Binding-site contacts:
Ligand atom O7 contacts residue ASN616 of chain 1.C at 4.2 Å.
Ligand atom O5 contacts residue ASN616 of chain 1.C at 2.4 Å (h-bond).
Ligand atom C3 contacts residue ASN616 of chain 1.C at 3.8 Å.
Ligand atom N2 contacts residue ASN616 of chain 1.C at 2.9 Å (h-bond).
Ligand atom C7 contacts residue ASN616 of chain 1.C at 3.8 Å.
Ligand atom C1 contacts residue ASN616 of chain 1.C at 1.4 Å.
Ligand atom C5 contacts residue ASN616 of chain 1.C at 3.7 Å.
Ligand atom C2 contacts residue ASN616 of chain 1.C at 2.5 Å.
Ligand atom C8 contacts residue GLN644 of chain 1.C at 4.0 Å.
Ligand atom C4 contacts residue ASN616 of chain 1.C at 4.2 Å.

The small molecule below binds the protein below.
Small molecule (SMILES): CC(=O)N[C@@H]1[C@@H](O)[C@H](O)[C@@H](CO)O[C@H]1O

Sequence of chain 1.C:
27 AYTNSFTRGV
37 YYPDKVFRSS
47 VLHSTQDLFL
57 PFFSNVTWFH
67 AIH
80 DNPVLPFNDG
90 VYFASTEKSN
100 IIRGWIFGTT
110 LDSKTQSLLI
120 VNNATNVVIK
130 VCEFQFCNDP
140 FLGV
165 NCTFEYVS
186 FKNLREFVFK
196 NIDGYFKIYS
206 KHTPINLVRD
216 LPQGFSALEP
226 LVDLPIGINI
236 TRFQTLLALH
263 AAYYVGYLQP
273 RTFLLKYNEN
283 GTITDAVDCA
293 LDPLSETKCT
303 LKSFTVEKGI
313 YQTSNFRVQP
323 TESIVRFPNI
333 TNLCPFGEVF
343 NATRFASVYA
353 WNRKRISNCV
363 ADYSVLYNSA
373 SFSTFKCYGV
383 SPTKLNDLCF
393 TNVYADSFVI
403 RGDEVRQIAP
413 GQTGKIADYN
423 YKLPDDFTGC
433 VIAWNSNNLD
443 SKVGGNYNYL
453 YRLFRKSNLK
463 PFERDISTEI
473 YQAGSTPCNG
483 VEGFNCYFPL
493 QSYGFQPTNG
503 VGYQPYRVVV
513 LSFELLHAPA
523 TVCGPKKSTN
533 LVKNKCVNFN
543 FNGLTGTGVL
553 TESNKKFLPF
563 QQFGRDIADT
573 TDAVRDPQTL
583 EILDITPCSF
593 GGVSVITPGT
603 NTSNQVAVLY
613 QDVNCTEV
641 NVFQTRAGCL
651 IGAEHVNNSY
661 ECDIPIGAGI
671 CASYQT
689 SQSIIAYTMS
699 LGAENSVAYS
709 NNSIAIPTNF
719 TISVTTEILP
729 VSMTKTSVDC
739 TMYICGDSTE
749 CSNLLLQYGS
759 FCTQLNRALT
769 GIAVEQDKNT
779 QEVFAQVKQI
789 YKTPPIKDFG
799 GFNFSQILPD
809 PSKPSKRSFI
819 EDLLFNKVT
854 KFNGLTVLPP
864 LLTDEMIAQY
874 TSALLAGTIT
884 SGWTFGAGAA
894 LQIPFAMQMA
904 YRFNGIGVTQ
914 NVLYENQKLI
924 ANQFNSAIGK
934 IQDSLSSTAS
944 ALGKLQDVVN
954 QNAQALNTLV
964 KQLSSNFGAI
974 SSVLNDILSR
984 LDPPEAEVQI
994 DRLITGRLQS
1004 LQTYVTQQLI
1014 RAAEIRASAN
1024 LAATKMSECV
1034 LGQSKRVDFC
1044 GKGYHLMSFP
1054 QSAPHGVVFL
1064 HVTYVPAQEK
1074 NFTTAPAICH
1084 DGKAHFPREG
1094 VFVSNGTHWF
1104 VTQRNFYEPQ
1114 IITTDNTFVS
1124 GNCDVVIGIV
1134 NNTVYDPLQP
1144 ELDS